Sequence of chain 1.F:
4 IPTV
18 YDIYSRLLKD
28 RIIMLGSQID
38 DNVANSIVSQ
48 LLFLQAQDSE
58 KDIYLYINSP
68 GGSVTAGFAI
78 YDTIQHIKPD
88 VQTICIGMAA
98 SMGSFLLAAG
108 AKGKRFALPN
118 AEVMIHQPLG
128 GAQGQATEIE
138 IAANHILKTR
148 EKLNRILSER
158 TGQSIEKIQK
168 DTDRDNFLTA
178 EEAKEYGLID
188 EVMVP

Binding-site contacts:
Ligand atom C08 contacts residue HIS123 of chain 1.F at 3.2 Å.
Ligand atom C07 contacts residue MET99 of chain 1.F at 3.5 Å (hydrophobic).
Ligand atom C08 contacts residue PRO125 of chain 1.F at 3.4 Å (hydrophobic).
Ligand atom N09 contacts residue GLY69 of chain 1.F at 2.8 Å (h-bond).
Ligand atom C10 contacts residue GLY69 of chain 1.F at 3.7 Å.
Ligand atom C05 contacts residue VAL71 of chain 1.F at 3.6 Å (hydrophobic).
Ligand atom C12 contacts residue LEU126 of chain 1.F at 3.7 Å (hydrophobic).
Ligand atom O11 contacts residue LEU126 of chain 1.F at 2.9 Å (h-bond).
Ligand atom B28 contacts residue MET99 of chain 1.F at 3.5 Å.
Ligand atom O03 contacts residue MET99 of chain 1.F at 3.0 Å (h-bond).
Ligand atom C18 contacts residue LEU126 of chain 1.F at 3.8 Å (hydrophobic).
Ligand atom O19 contacts residue SER70 of chain 1.F at 3.8 Å.
Ligand atom C08 contacts residue GLN124 of chain 1.F at 3.5 Å.
Ligand atom C04 contacts residue GLY69 of chain 1.F at 3.8 Å.
Ligand atom N17 contacts residue LEU126 of chain 1.F at 2.8 Å (h-bond).
Ligand atom B28 contacts residue SER98 of chain 1.F at 1.7 Å.
Ligand atom C06 contacts residue MET99 of chain 1.F at 3.7 Å (hydrophobic).
Ligand atom O03 contacts residue GLY68 of chain 1.F at 3.4 Å.
Ligand atom O26 contacts residue ILE143 of chain 1.F at 3.6 Å.
Ligand atom O03 contacts residue GLY69 of chain 1.F at 2.6 Å (h-bond).
Ligand atom C25 contacts residue LEU126 of chain 1.F at 3.5 Å (hydrophobic).
Ligand atom C06 contacts residue SER98 of chain 1.F at 3.2 Å.
Ligand atom C10 contacts residue VAL71 of chain 1.F at 3.8 Å (hydrophobic).
Ligand atom O11 contacts residue PRO125 of chain 1.F at 3.2 Å.
Ligand atom B28 contacts residue HIS123 of chain 1.F at 3.5 Å.
Ligand atom O02 contacts residue SER98 of chain 1.F at 2.7 Å (h-bond).
Ligand atom C12 contacts residue GLY69 of chain 1.F at 3.6 Å.
Ligand atom C13 contacts residue LEU126 of chain 1.F at 3.7 Å (hydrophobic).
Ligand atom O19 contacts residue VAL71 of chain 1.F at 2.9 Å (h-bond).
Ligand atom O26 contacts residue HIS142 of chain 1.F at 3.2 Å (h-bond).
Ligand atom C04 contacts residue SER98 of chain 1.F at 2.8 Å.
Ligand atom C22 contacts residue ILE143 of chain 1.F at 3.8 Å (hydrophobic).
Ligand atom C20 contacts residue LEU126 of chain 1.F at 3.7 Å (hydrophobic).
Ligand atom C05 contacts residue SER98 of chain 1.F at 3.3 Å.
Ligand atom CL01 contacts residue LEU126 of chain 1.F at 3.3 Å.
Ligand atom C27 contacts residue ALA139 of chain 1.F at 3.8 Å (hydrophobic).
Ligand atom O02 contacts residue HIS123 of chain 1.F at 3.3 Å (h-bond).
Ligand atom O03 contacts residue SER98 of chain 1.F at 2.7 Å (h-bond).
Ligand atom CL01 contacts residue GLY127 of chain 1.F at 3.6 Å.
Ligand atom C18 contacts residue VAL71 of chain 1.F at 3.8 Å (hydrophobic).

The protein below binds the small molecule below.
Small molecule (SMILES): COc1ccc(C(=O)N[C@@H](CC(C)C)C(=O)N[C@@H](CC(C)C)B(O)O)c(Cl)c1